Binding-site contacts:
Ligand atom N23 contacts residue GLU77 of chain 1.A at 3.1 Å (salt-bridge).
Ligand atom N23 contacts residue ASP241 of chain 1.A at 3.6 Å (salt-bridge).
Ligand atom C30 contacts residue LEU223 of chain 1.A at 3.8 Å (hydrophobic).
Ligand atom O24 contacts residue ZN1 of chain 1.C at 2.2 Å.
Ligand atom C11 contacts residue PHE191 of chain 1.A at 3.8 Å (hydrophobic).
Ligand atom O28 contacts residue GLU77 of chain 1.A at 2.5 Å (salt-bridge).
Ligand atom O24 contacts residue ASP241 of chain 1.A at 3.4 Å (salt-bridge).
Ligand atom C17 contacts residue ASP241 of chain 1.A at 3.5 Å.
Ligand atom O28 contacts residue ASP241 of chain 1.A at 3.2 Å (salt-bridge).
Ligand atom C1 contacts residue GLY192 of chain 1.A at 3.8 Å.
Ligand atom O28 contacts residue HIS78 of chain 1.A at 3.1 Å (h-bond).
Ligand atom C12 contacts residue THR190 of chain 1.A at 3.3 Å.
Ligand atom C17 contacts residue ZN1 of chain 1.C at 2.9 Å.
Ligand atom C3 contacts residue PHE193 of chain 1.A at 3.6 Å (hydrophobic).
Ligand atom O24 contacts residue HIS78 of chain 1.A at 3.8 Å.
Ligand atom C25 contacts residue ILE197 of chain 1.A at 3.8 Å (hydrophobic).
Ligand atom O20 contacts residue LYS238 of chain 1.A at 3.3 Å (salt-bridge).
Ligand atom C13 contacts residue PHE191 of chain 1.A at 3.7 Å (hydrophobic).
Ligand atom O24 contacts residue HIS237 of chain 1.A at 3.1 Å (h-bond).
Ligand atom N23 contacts residue HIS264 of chain 1.A at 2.7 Å (h-bond).
Ligand atom C15 contacts residue PHE191 of chain 1.A at 3.7 Å (hydrophobic).
Ligand atom C22 contacts residue HIS264 of chain 1.A at 3.7 Å.
Ligand atom O7 contacts residue ILE197 of chain 1.A at 3.8 Å.
Ligand atom O20 contacts residue ASP241 of chain 1.A at 3.1 Å (salt-bridge).
Ligand atom C19 contacts residue PHE191 of chain 1.A at 3.5 Å (hydrophobic).
Ligand atom O24 contacts residue THR190 of chain 1.A at 2.6 Å (h-bond).
Ligand atom O7 contacts residue VAL216 of chain 1.A at 3.5 Å.
Ligand atom C10 contacts residue MET62 of chain 1.A at 3.8 Å (hydrophobic).
Ligand atom O28 contacts residue HIS264 of chain 1.A at 3.1 Å (h-bond).
Ligand atom C12 contacts residue PHE191 of chain 1.A at 3.4 Å (hydrophobic).
Ligand atom C4 contacts residue ILE197 of chain 1.A at 3.8 Å (hydrophobic).
Ligand atom C15 contacts residue THR190 of chain 1.A at 3.5 Å.
Ligand atom O28 contacts residue ZN1 of chain 1.C at 2.1 Å.
Ligand atom C14 contacts residue THR190 of chain 1.A at 3.5 Å.
Ligand atom N23 contacts residue ZN1 of chain 1.C at 3.0 Å.
Ligand atom C2 contacts residue GLY192 of chain 1.A at 3.6 Å.
Ligand atom C8 contacts residue GLY192 of chain 1.A at 3.7 Å.
Ligand atom C26 contacts residue ILE197 of chain 1.A at 3.8 Å (hydrophobic).
Ligand atom C22 contacts residue MET62 of chain 1.A at 3.4 Å (hydrophobic).
Ligand atom C17 contacts residue THR190 of chain 1.A at 3.5 Å.

A small-molecule ligand and the protein it binds are described below.
Small molecule (SMILES): C[C@@](CCc1ccc(-c2ccc(OCCCN3CCOCC3)cc2)cc1)(C(=O)NO)S(C)(=O)=O

Sequence of chain 1.A:
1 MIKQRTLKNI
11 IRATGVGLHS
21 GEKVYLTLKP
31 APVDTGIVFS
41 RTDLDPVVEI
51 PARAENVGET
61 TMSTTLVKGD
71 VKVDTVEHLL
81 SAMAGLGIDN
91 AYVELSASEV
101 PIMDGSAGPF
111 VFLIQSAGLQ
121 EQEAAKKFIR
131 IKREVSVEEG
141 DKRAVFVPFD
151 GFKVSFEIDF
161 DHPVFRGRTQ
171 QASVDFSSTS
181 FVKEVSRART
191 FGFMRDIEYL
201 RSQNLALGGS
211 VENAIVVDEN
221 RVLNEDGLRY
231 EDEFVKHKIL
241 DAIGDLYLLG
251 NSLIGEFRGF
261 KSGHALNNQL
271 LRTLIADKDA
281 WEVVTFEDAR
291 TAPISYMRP